Sequence of chain 2.B:
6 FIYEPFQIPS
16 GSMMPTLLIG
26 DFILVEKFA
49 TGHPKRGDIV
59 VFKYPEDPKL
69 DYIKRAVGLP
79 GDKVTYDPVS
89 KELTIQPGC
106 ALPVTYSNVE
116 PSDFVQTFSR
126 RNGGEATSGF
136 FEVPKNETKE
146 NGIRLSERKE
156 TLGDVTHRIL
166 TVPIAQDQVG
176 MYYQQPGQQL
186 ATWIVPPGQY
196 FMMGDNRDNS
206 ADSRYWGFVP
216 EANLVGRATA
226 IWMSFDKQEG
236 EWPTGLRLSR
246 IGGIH

A protein and the small-molecule ligand that binds it are described below.
Small molecule (SMILES): CN[C@H](CO)C(=O)N[C@H](C)C(=O)NCC(=O)N(C)[C@@H]1C(=O)N[C@@H](C)C(=O)N[C@H](C(=O)O)Cc2ccc(O)c(c2)-c2cc(O)cc1c2

Binding-site contacts:
Ligand atom O contacts residue GLN12 of chain 2.B at 3.0 Å (h-bond).
Ligand atom OXT contacts residue SER15 of chain 2.B at 3.1 Å (h-bond).
Ligand atom N contacts residue PRO10 of chain 2.B at 3.4 Å (h-bond).
Ligand atom CA contacts residue ASP69 of chain 2.B at 3.2 Å.
Ligand atom C20 contacts residue PRO14 of chain 2.B at 3.6 Å (hydrophobic).
Ligand atom C22 contacts residue PRO14 of chain 2.B at 3.6 Å (hydrophobic).
Ligand atom O contacts residue ASP69 of chain 2.B at 3.6 Å.
Ligand atom N contacts residue 02U1 of chain 2.E at 1.4 Å.
Ligand atom C22 contacts residue RAM1 of chain 2.F at 2.4 Å.
Ligand atom OH contacts residue RAM1 of chain 2.F at 2.6 Å (h-bond).
Ligand atom CB contacts residue TYR70 of chain 2.B at 3.7 Å (hydrophobic).
Ligand atom O contacts residue GLN12 of chain 2.B at 2.7 Å (h-bond).
Ligand atom CZ contacts residue RAM1 of chain 2.F at 3.0 Å.
Ligand atom O contacts residue ILE71 of chain 2.B at 2.6 Å (h-bond).
Ligand atom N contacts residue GLN12 of chain 2.B at 3.2 Å (h-bond).
Ligand atom CB contacts residue ILE71 of chain 2.B at 3.7 Å (hydrophobic).
Ligand atom CN contacts residue 02U1 of chain 2.E at 2.4 Å.
Ligand atom OXT contacts residue LYS72 of chain 2.B at 3.0 Å (salt-bridge).
Ligand atom O2 contacts residue RAM1 of chain 2.F at 2.6 Å (h-bond).
Ligand atom C24 contacts residue PRO14 of chain 2.B at 3.7 Å (hydrophobic).
Ligand atom C23 contacts residue RAM1 of chain 2.F at 2.4 Å.
Ligand atom C24 contacts residue RAM1 of chain 2.F at 1.4 Å.
Ligand atom CA contacts residue 02U1 of chain 2.E at 2.5 Å.
Ligand atom C21 contacts residue RAM1 of chain 2.F at 3.7 Å.
Ligand atom O contacts residue PHE11 of chain 2.B at 3.4 Å.
Ligand atom OG contacts residue GLU9 of chain 2.B at 2.3 Å (salt-bridge).
Ligand atom O contacts residue TYR70 of chain 2.B at 3.1 Å.
Ligand atom C20 contacts residue RAM1 of chain 2.F at 3.7 Å.
Ligand atom O contacts residue LYS72 of chain 2.B at 3.3 Å (salt-bridge).
Ligand atom CA contacts residue GLN12 of chain 2.B at 3.6 Å.
Ligand atom OXT contacts residue SER17 of chain 2.B at 3.0 Å (h-bond).
Ligand atom CB contacts residue GLU9 of chain 2.B at 3.7 Å.
Ligand atom CE1 contacts residue RAM1 of chain 2.F at 2.9 Å.
Ligand atom O contacts residue 02U1 of chain 2.E at 3.2 Å.
Ligand atom N contacts residue ASP69 of chain 2.B at 2.9 Å (salt-bridge).
Ligand atom C contacts residue LYS72 of chain 2.B at 3.5 Å.
Ligand atom O contacts residue ILE71 of chain 2.B at 3.5 Å.
Ligand atom C contacts residue ASP69 of chain 2.B at 3.5 Å.
Ligand atom O contacts residue PRO14 of chain 2.B at 3.2 Å.
Ligand atom C contacts residue 02U1 of chain 2.E at 3.1 Å.